Binding-site contacts:
Ligand atom C16 contacts residue HIS211 of chain 2.B at 4.1 Å.
Ligand atom C19 contacts residue TYR268 of chain 2.B at 3.9 Å (hydrophobic).
Ligand atom C18 contacts residue GLY121 of chain 2.B at 3.5 Å.
Ligand atom C13 contacts residue ALA117 of chain 2.B at 4.1 Å (hydrophobic).
Ligand atom C19 contacts residue ILE189 of chain 2.B at 4.0 Å (hydrophobic).
Ligand atom C15 contacts residue GLU113 of chain 2.B at 3.7 Å.
Ligand atom C11 contacts residue TYR268 of chain 2.B at 3.9 Å (hydrophobic).
Ligand atom C20 contacts residue ALA292 of chain 2.B at 4.1 Å (hydrophobic).
Ligand atom C8 contacts residue TRP265 of chain 2.B at 3.6 Å (hydrophobic).
Ligand atom C5 contacts residue TRP265 of chain 2.B at 4.0 Å (hydrophobic).
Ligand atom C19 contacts residue THR118 of chain 2.B at 4.0 Å.
Ligand atom C12 contacts residue CYS187 of chain 2.B at 4.0 Å (hydrophobic).
Ligand atom C18 contacts residue GLU122 of chain 2.B at 3.5 Å.
Ligand atom C13 contacts residue LYS296 of chain 2.B at 3.7 Å.
Ligand atom C13 contacts residue CYS187 of chain 2.B at 3.7 Å (hydrophobic).
Ligand atom C14 contacts residue LYS296 of chain 2.B at 2.4 Å.
Ligand atom C9 contacts residue THR118 of chain 2.B at 3.8 Å.
Ligand atom C18 contacts residue TRP265 of chain 2.B at 4.1 Å (hydrophobic).
Ligand atom C16 contacts residue MET207 of chain 2.B at 3.8 Å (hydrophobic).
Ligand atom C12 contacts residue ALA117 of chain 2.B at 3.6 Å (hydrophobic).
Ligand atom C4 contacts residue TRP265 of chain 2.B at 4.1 Å (hydrophobic).
Ligand atom C19 contacts residue TYR191 of chain 2.B at 3.4 Å (hydrophobic).
Ligand atom C3 contacts residue PHE212 of chain 2.B at 3.8 Å (hydrophobic).
Ligand atom C20 contacts residue TYR268 of chain 2.B at 3.7 Å (hydrophobic).
Ligand atom C4 contacts residue PHE261 of chain 2.B at 3.7 Å (hydrophobic).
Ligand atom C10 contacts residue THR118 of chain 2.B at 3.4 Å.
Ligand atom C2 contacts residue HIS211 of chain 2.B at 4.0 Å.
Ligand atom C10 contacts residue TRP265 of chain 2.B at 4.0 Å (hydrophobic).
Ligand atom C2 contacts residue PHE212 of chain 2.B at 3.4 Å (hydrophobic).
Ligand atom C16 contacts residue GLU122 of chain 2.B at 3.9 Å.
Ligand atom C15 contacts residue SER186 of chain 2.B at 3.7 Å.
Ligand atom C14 contacts residue CYS187 of chain 2.B at 3.8 Å (hydrophobic).
Ligand atom C14 contacts residue GLU113 of chain 2.B at 4.1 Å.
Ligand atom C14 contacts residue ALA117 of chain 2.B at 3.7 Å (hydrophobic).
Ligand atom C15 contacts residue LYS296 of chain 2.B at 1.3 Å.
Ligand atom C4 contacts residue GLU122 of chain 2.B at 3.9 Å.
Ligand atom C6 contacts residue GLU122 of chain 2.B at 3.8 Å.
Ligand atom C9 contacts residue TYR268 of chain 2.B at 4.1 Å (hydrophobic).
Ligand atom C5 contacts residue GLU122 of chain 2.B at 3.4 Å.
Ligand atom C15 contacts residue ALA292 of chain 2.B at 4.0 Å (hydrophobic).

A protein and the small-molecule ligand that binds it are described below.
Small molecule (SMILES): CC1=C(/C=C/C(C)=C/C=C/C(C)=C/C=O)C(C)(C)CCC1

Sequence of chain 2.B:
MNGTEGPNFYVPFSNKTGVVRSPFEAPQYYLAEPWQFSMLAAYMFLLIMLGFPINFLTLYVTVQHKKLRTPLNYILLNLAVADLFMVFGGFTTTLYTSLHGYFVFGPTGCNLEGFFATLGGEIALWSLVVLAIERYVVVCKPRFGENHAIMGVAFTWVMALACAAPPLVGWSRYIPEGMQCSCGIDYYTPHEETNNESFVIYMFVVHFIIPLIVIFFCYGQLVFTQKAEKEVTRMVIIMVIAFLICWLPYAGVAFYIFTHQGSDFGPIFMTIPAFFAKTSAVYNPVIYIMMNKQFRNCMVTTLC